Binding-site contacts:
Ligand atom C2 contacts residue ARG91 of chain 1.C at 3.9 Å.
Ligand atom O contacts residue HIS18 of chain 1.C at 3.2 Å (h-bond).
Ligand atom N contacts residue ARG91 of chain 1.C at 3.6 Å (salt-bridge).
Ligand atom O1 contacts residue SER128 of chain 1.C at 4.4 Å.
Ligand atom C3 contacts residue THR94 of chain 1.C at 4.0 Å.
Ligand atom O2 contacts residue THR94 of chain 1.C at 3.5 Å (h-bond).
Ligand atom C3 contacts residue LYS88 of chain 1.C at 3.1 Å.
Ligand atom C5 contacts residue ARG91 of chain 1.C at 3.1 Å.
Ligand atom C4 contacts residue LYS88 of chain 1.C at 3.8 Å.
Ligand atom C3 contacts residue GLY89 of chain 1.C at 3.3 Å.
Ligand atom N contacts residue VAL126 of chain 1.C at 4.5 Å.
Ligand atom C6 contacts residue ARG91 of chain 1.C at 3.1 Å.
Ligand atom O2 contacts residue LYS88 of chain 1.C at 3.9 Å.
Ligand atom C5 contacts residue HIS18 of chain 1.C at 3.7 Å.
Ligand atom O1 contacts residue ARG91 of chain 1.C at 2.5 Å (salt-bridge).
Ligand atom O1 contacts residue SER127 of chain 1.C at 3.4 Å.
Ligand atom C2 contacts residue LEU90 of chain 1.C at 4.2 Å (hydrophobic).
Ligand atom C7 contacts residue THR94 of chain 1.C at 4.3 Å.
Ligand atom C4 contacts residue THR94 of chain 1.C at 4.3 Å.
Ligand atom C7 contacts residue ARG91 of chain 1.C at 3.7 Å.
Ligand atom C6 contacts residue HIS18 of chain 1.C at 3.8 Å.
Ligand atom C1 contacts residue ARG91 of chain 1.C at 3.9 Å.
Ligand atom C2 contacts residue LYS88 of chain 1.C at 4.1 Å.
Ligand atom C contacts residue HIS18 of chain 1.C at 3.6 Å.
Ligand atom C contacts residue ARG91 of chain 1.C at 4.5 Å.
Ligand atom N contacts residue HIS18 of chain 1.C at 3.3 Å (h-bond).
Ligand atom C7 contacts residue LYS88 of chain 1.C at 3.6 Å.
Ligand atom C2 contacts residue GLY89 of chain 1.C at 3.5 Å.
Ligand atom O3 contacts residue LYS88 of chain 1.C at 3.8 Å.
Ligand atom C4 contacts residue ARG91 of chain 1.C at 3.4 Å.
Ligand atom C3 contacts residue ARG91 of chain 1.C at 3.9 Å.
Ligand atom O2 contacts residue ARG91 of chain 1.C at 3.4 Å (salt-bridge).
Ligand atom C contacts residue GLY17 of chain 1.C at 3.4 Å.
Ligand atom O contacts residue ARG91 of chain 1.C at 4.1 Å.
Ligand atom C6 contacts residue SER128 of chain 1.C at 4.2 Å.
Ligand atom O contacts residue SER127 of chain 1.C at 3.7 Å.
Ligand atom C1 contacts residue HIS18 of chain 1.C at 3.8 Å.
Ligand atom C6 contacts residue SER127 of chain 1.C at 3.8 Å.
Ligand atom O contacts residue SER128 of chain 1.C at 3.2 Å (h-bond).
Ligand atom O3 contacts residue ARG91 of chain 1.C at 4.4 Å.

Sequence of chain 1.C:
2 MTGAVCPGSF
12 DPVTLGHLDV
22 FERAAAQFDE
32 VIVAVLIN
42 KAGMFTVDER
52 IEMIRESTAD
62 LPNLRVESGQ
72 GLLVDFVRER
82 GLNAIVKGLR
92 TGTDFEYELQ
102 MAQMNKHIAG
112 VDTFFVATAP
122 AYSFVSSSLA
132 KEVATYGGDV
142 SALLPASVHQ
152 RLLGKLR

The small molecule below binds the protein below.
Small molecule (SMILES): Cc1ccc(C(=O)O)c(C(=O)O)n1